Sequence of chain 3.K:
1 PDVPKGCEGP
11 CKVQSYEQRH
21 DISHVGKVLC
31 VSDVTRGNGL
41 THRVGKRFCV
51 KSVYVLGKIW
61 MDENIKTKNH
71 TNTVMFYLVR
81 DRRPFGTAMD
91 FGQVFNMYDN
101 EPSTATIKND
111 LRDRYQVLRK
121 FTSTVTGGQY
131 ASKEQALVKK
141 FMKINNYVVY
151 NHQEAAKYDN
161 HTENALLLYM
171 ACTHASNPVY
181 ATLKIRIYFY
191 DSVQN

Sequence of chain 3.C:
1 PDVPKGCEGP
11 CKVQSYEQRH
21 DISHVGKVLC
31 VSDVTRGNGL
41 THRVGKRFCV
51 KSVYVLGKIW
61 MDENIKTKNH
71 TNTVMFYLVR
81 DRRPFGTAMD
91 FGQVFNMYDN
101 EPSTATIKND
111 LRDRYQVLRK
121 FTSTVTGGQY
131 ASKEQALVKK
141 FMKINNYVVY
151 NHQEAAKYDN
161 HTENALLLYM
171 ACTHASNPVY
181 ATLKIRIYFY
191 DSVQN

Sequence of chain 4.E:
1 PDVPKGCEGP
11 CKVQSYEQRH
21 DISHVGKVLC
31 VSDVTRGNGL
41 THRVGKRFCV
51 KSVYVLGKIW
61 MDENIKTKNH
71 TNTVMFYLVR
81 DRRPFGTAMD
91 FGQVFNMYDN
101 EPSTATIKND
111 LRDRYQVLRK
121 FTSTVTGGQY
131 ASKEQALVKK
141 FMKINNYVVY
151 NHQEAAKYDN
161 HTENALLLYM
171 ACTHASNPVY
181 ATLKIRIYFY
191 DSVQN

Binding-site contacts:
Ligand atom C5 contacts residue ASP2 of chain 3.C at 3.7 Å.
Ligand atom P contacts residue ARG82 of chain 3.K at 3.7 Å.
Ligand atom OP1 contacts residue LYS120 of chain 3.K at 3.0 Å (salt-bridge).
Ligand atom C2' contacts residue TYR188 of chain 3.C at 3.1 Å (hydrophobic).
Ligand atom O4' contacts residue ARG80 of chain 3.K at 3.1 Å (salt-bridge).
Ligand atom N4 contacts residue LYS51 of chain 3.C at 3.4 Å.
Ligand atom C5' contacts residue ARG112 of chain 3.K at 3.7 Å.
Ligand atom O5' contacts residue ARG112 of chain 3.K at 3.2 Å.
Ligand atom N7 contacts residue PHE141 of chain 3.C at 3.5 Å.
Ligand atom OP2 contacts residue ARG186 of chain 3.C at 3.0 Å (salt-bridge).
Ligand atom O3' contacts residue ARG119 of chain 3.K at 3.7 Å.
Ligand atom O3' contacts residue LEU118 of chain 3.K at 3.5 Å (h-bond).
Ligand atom OP1 contacts residue ASP113 of chain 3.K at 2.9 Å (salt-bridge).
Ligand atom C6 contacts residue PHE141 of chain 3.C at 3.4 Å (hydrophobic).
Ligand atom OP1 contacts residue ARG119 of chain 3.K at 3.5 Å.
Ligand atom C3' contacts residue TYR188 of chain 3.C at 3.2 Å (hydrophobic).
Ligand atom OP1 contacts residue ARG82 of chain 3.K at 3.0 Å (salt-bridge).
Ligand atom C2 contacts residue PHE141 of chain 3.C at 3.5 Å (hydrophobic).
Ligand atom OP1 contacts residue ARG112 of chain 3.K at 2.7 Å (salt-bridge).
Ligand atom C5 contacts residue PHE141 of chain 3.C at 3.3 Å (hydrophobic).
Ligand atom C4 contacts residue PHE141 of chain 3.C at 3.5 Å (hydrophobic).
Ligand atom OP2 contacts residue TYR54 of chain 3.C at 2.7 Å (h-bond).
Ligand atom N3 contacts residue PHE141 of chain 3.C at 3.7 Å.
Ligand atom O3' contacts residue ARG82 of chain 3.K at 3.1 Å (salt-bridge).
Ligand atom OP2 contacts residue TYR188 of chain 3.C at 2.7 Å (h-bond).
Ligand atom N6 contacts residue PHE141 of chain 3.C at 3.4 Å.
Ligand atom C6 contacts residue CYS11 of chain 3.C at 3.7 Å (hydrophobic).
Ligand atom C5' contacts residue ARG47 of chain 4.E at 3.5 Å.
Ligand atom P contacts residue TYR188 of chain 3.C at 3.5 Å.
Ligand atom OP2 contacts residue ARG47 of chain 4.E at 2.5 Å (salt-bridge).
Ligand atom N1 contacts residue PHE141 of chain 3.C at 3.4 Å.
Ligand atom OP2 contacts residue ASN195 of chain 4.E at 3.1 Å (h-bond).
Ligand atom C4' contacts residue ARG80 of chain 3.K at 3.5 Å.
Ligand atom O3' contacts residue TYR188 of chain 3.C at 3.0 Å (h-bond).
Ligand atom OP2 contacts residue LYS120 of chain 3.K at 2.9 Å (salt-bridge).
Ligand atom O2 contacts residue TYR188 of chain 3.C at 3.0 Å.
Ligand atom C2' contacts residue CYS11 of chain 3.C at 3.5 Å (hydrophobic).
Ligand atom C5' contacts residue ARG82 of chain 3.K at 3.7 Å.
Ligand atom OP1 contacts residue VAL117 of chain 3.K at 3.6 Å.
Ligand atom C4' contacts residue ARG82 of chain 3.K at 3.7 Å.

This small molecule binds to this protein.
Small molecule (SMILES): Nc1ccn([C@H]2C[C@H](O[P](=O)(O)OC[C@H]3O[C@@H](n4ccc(N)nc4=O)C[C@@H]3O[P](=O)(O)OC[C@H]3O[C@@H](n4cnc5c(N)ncnc54)C[C@@H]3O[P](=O)(O)OC[C@H]3O[C@@H](n4ccc(N)nc4=O)C[C@@H]3O)[C@@H](CO[P](=O)(O)O[C@H]3C[C@H](n4cnc5c(N)ncnc54)O[C@@H]3CO[P](=O)(O)O[C@H]3C[C@H](n4cnc5c(N)ncnc54)O[C@@H]3CO[P](=O)(O)O[C@H]3C[C@H](n4ccc(N)nc4=O)O[C@@H]3COP(=O)=O)O2)c(=O)n1